Binding-site contacts:
Ligand atom C contacts residue HIS446 of chain 1.B at 3.4 Å.
Ligand atom O contacts residue ARG450 of chain 1.B at 3.3 Å (salt-bridge).
Ligand atom CE2 contacts residue HIS446 of chain 1.B at 3.5 Å.
Ligand atom CG contacts residue GLU155 of chain 1.B at 3.8 Å.
Ligand atom CE2 contacts residue MET179 of chain 1.C at 3.8 Å (hydrophobic).
Ligand atom CG contacts residue ARG450 of chain 1.B at 3.5 Å.
Ligand atom CG2 contacts residue LEU145 of chain 1.B at 3.8 Å (hydrophobic).
Ligand atom OH contacts residue MET179 of chain 1.C at 3.4 Å.
Ligand atom CZ contacts residue ARG149 of chain 1.B at 3.8 Å.
Ligand atom CG contacts residue TYR244 of chain 1.C at 3.4 Å (hydrophobic).
Ligand atom CG1 contacts residue ARG450 of chain 1.B at 3.4 Å.
Ligand atom OH contacts residue LEU239 of chain 1.C at 3.9 Å.
Ligand atom CZ contacts residue ASP172 of chain 1.C at 3.6 Å.
Ligand atom CG1 contacts residue GLU155 of chain 1.B at 3.8 Å.
Ligand atom CE1 contacts residue PRO180 of chain 1.C at 3.2 Å (hydrophobic).
Ligand atom CA contacts residue GLU155 of chain 1.B at 3.9 Å.
Ligand atom CG contacts residue PRO452 of chain 1.B at 3.5 Å (hydrophobic).
Ligand atom OD1 contacts residue GLU155 of chain 1.B at 3.8 Å.
Ligand atom CB contacts residue LYS339 of chain 1.B at 2.9 Å.
Ligand atom CB contacts residue ARG450 of chain 1.B at 3.6 Å.
Ligand atom CZ contacts residue HIS446 of chain 1.B at 3.7 Å.
Ligand atom C contacts residue ARG149 of chain 1.B at 3.8 Å.
Ligand atom CE1 contacts residue THR445 of chain 1.B at 3.3 Å.
Ligand atom OD1 contacts residue LYS339 of chain 1.B at 2.9 Å (salt-bridge).
Ligand atom CG1 contacts residue PHE451 of chain 1.B at 3.4 Å (hydrophobic).
Ligand atom OH contacts residue THR445 of chain 1.B at 3.2 Å.
Ligand atom CA contacts residue LYS339 of chain 1.B at 3.1 Å.
Ligand atom CB contacts residue GLN245 of chain 1.C at 3.8 Å.
Ligand atom CG2 contacts residue GLU155 of chain 1.B at 3.7 Å.
Ligand atom ND2 contacts residue GLU155 of chain 1.B at 3.1 Å (salt-bridge).
Ligand atom CZ contacts residue THR445 of chain 1.B at 3.4 Å.
Ligand atom CG contacts residue LYS339 of chain 1.B at 3.8 Å.
Ligand atom CD1 contacts residue PRO180 of chain 1.C at 3.5 Å (hydrophobic).
Ligand atom OH contacts residue HIS446 of chain 1.B at 3.1 Å (h-bond).
Ligand atom CE1 contacts residue ARG149 of chain 1.B at 3.6 Å.
Ligand atom OD2 contacts residue LYS339 of chain 1.B at 3.6 Å.
Ligand atom O contacts residue HIS446 of chain 1.B at 2.8 Å.
Ligand atom CB contacts residue PRO452 of chain 1.B at 3.9 Å (hydrophobic).
Ligand atom O contacts residue ARG149 of chain 1.B at 2.6 Å (salt-bridge).
Ligand atom CD contacts residue ARG450 of chain 1.B at 2.9 Å.

Sequence of chain 1.C:
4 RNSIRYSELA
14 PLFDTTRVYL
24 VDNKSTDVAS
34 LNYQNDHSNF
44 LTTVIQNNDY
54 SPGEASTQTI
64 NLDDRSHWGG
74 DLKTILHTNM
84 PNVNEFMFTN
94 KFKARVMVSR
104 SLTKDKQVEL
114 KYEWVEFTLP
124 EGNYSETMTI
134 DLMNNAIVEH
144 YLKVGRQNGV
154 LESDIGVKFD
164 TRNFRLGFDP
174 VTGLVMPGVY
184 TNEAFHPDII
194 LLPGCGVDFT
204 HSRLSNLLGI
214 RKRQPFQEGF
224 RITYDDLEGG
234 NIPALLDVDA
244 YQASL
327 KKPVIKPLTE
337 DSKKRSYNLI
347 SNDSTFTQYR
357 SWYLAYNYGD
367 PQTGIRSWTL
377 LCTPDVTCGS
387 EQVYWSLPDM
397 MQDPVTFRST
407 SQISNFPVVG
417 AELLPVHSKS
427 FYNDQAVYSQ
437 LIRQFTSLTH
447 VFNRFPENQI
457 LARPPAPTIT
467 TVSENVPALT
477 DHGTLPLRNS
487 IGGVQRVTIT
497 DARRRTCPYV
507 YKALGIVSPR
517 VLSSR

A small-molecule ligand and the protein it binds are described below.
Small molecule (SMILES): CC(C)[C@H](NC(=O)[C@@H]1CCCN1C(=O)[C@H](CC(N)=O)NC(=O)[C@H](Cc1ccccc1)NC(=O)[C@@H](N)[C@@H](C)O)C(=O)N[C@@H](Cc1ccc(O)cc1)C(=O)N1CCC[C@H]1C(=O)N[C@@H](Cc1ccc(O)cc1)C(=O)N[C@@H](CC(=O)O)C(=O)N[C@H](C=O)[C@@H](C)O

Sequence of chain 1.B:
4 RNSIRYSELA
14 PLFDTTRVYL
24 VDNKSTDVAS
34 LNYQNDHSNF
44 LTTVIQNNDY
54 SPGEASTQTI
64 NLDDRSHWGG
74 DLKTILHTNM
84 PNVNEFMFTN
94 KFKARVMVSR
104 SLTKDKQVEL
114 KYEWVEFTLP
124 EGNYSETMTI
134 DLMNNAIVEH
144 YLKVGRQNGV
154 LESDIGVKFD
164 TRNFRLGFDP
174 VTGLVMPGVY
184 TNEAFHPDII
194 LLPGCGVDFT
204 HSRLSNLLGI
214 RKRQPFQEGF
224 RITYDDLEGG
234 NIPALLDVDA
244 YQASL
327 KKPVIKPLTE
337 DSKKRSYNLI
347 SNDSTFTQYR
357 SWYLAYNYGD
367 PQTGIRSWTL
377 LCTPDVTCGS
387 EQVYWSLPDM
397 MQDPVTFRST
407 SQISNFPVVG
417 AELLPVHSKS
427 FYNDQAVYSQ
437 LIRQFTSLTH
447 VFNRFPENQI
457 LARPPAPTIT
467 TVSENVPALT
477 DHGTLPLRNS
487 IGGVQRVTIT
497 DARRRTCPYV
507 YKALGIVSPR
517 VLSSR